Sequence of chain 1.A:
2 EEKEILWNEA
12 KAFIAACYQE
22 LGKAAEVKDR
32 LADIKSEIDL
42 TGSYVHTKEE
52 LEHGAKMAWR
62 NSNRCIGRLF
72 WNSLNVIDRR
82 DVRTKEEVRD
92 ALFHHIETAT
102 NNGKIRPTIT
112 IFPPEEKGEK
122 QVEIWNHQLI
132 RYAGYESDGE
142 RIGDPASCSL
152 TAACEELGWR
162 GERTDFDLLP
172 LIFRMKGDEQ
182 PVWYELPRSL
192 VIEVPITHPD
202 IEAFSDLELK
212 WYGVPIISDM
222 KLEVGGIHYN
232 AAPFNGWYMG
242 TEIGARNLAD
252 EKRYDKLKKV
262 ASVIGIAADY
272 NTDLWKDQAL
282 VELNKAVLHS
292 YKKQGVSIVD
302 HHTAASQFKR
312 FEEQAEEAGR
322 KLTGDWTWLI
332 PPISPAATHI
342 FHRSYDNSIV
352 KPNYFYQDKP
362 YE

Binding-site contacts:
Ligand atom C18 contacts residue HEM1 of chain 1.B at 3.3 Å.
Ligand atom C09 contacts residue ILE218 of chain 1.A at 3.5 Å (hydrophobic).
Ligand atom N22 contacts residue TYR357 of chain 1.A at 3.8 Å.
Ligand atom N02 contacts residue TRP238 of chain 1.A at 2.8 Å (h-bond).
Ligand atom C07 contacts residue GLY237 of chain 1.A at 3.7 Å.
Ligand atom N21 contacts residue TYR357 of chain 1.A at 3.7 Å.
Ligand atom C17 contacts residue HEM1 of chain 1.B at 3.2 Å.
Ligand atom N21 contacts residue HEM1 of chain 1.B at 2.6 Å (h-bond).
Ligand atom N01 contacts residue HEM1 of chain 1.B at 3.5 Å.
Ligand atom N22 contacts residue ARG65 of chain 1.A at 3.7 Å.
Ligand atom C08 contacts residue HEM1 of chain 1.B at 3.5 Å.
Ligand atom N02 contacts residue TYR239 of chain 1.A at 3.8 Å.
Ligand atom N22 contacts residue HEM1 of chain 1.B at 3.0 Å (h-bond).
Ligand atom C02 contacts residue HEM1 of chain 1.B at 3.6 Å.
Ligand atom C03 contacts residue HEM1 of chain 1.B at 3.4 Å.
Ligand atom C22 contacts residue TYR357 of chain 1.A at 3.5 Å (hydrophobic).
Ligand atom C02 contacts residue GLU243 of chain 1.A at 3.6 Å.
Ligand atom C08 contacts residue GLU243 of chain 1.A at 3.4 Å.
Ligand atom C12 contacts residue POL1 of chain 1.F at 3.1 Å.
Ligand atom C05 contacts residue ILE218 of chain 1.A at 3.7 Å (hydrophobic).
Ligand atom C07 contacts residue PHE235 of chain 1.A at 3.5 Å (hydrophobic).
Ligand atom C06 contacts residue HEM1 of chain 1.B at 3.7 Å.
Ligand atom C23 contacts residue TYR357 of chain 1.A at 3.6 Å (hydrophobic).
Ligand atom C07 contacts residue HEM1 of chain 1.B at 3.5 Å.
Ligand atom N11 contacts residue POL1 of chain 1.F at 3.5 Å (h-bond).
Ligand atom C06 contacts residue GLU243 of chain 1.A at 3.5 Å.
Ligand atom C14 contacts residue HEM1 of chain 1.B at 3.5 Å.
Ligand atom C24 contacts residue TYR357 of chain 1.A at 3.5 Å (hydrophobic).
Ligand atom C22 contacts residue HEM1 of chain 1.B at 3.5 Å.
Ligand atom C26 contacts residue HEM1 of chain 1.B at 3.4 Å.
Ligand atom C25 contacts residue TYR357 of chain 1.A at 3.6 Å (hydrophobic).
Ligand atom N02 contacts residue GLU243 of chain 1.A at 2.9 Å (salt-bridge).
Ligand atom C27 contacts residue TYR357 of chain 1.A at 3.6 Å (hydrophobic).
Ligand atom C15 contacts residue HEM1 of chain 1.B at 3.8 Å.
Ligand atom N01 contacts residue GLU243 of chain 1.A at 2.8 Å (salt-bridge).
Ligand atom C12 contacts residue GLN129 of chain 1.A at 3.8 Å.
Ligand atom C26 contacts residue TYR357 of chain 1.A at 3.7 Å (hydrophobic).
Ligand atom C17 contacts residue TRP329 of chain 1.A at 3.8 Å (hydrophobic).
Ligand atom N02 contacts residue HEM1 of chain 1.B at 3.4 Å.
Ligand atom C04 contacts residue HEM1 of chain 1.B at 3.9 Å.

The small molecule below binds the protein below.
Small molecule (SMILES): Cc1cc(N)nc(CCc2cncc(CCc3cc(C)cc(N)n3)c2)c1